A protein and the small-molecule ligand that binds it are described below.
Small molecule (SMILES): OC[C@H]1O[C@H](O[C@H]2[C@H](O)[C@@H](O)[C@@H](O)O[C@@H]2CO)[C@H](O)[C@@H](O)[C@@H]1O

Binding-site contacts:
Ligand atom O5 contacts residue TYR157 of chain 1.D at 3.4 Å.
Ligand atom C4 contacts residue ARG68 of chain 1.D at 3.7 Å.
Ligand atom C3 contacts residue TRP64 of chain 1.D at 3.5 Å (hydrophobic).
Ligand atom O3 contacts residue GLU113 of chain 1.D at 3.7 Å.
Ligand atom C3 contacts residue ARG68 of chain 1.D at 3.9 Å.
Ligand atom O1 contacts residue ASN14 of chain 1.D at 3.1 Å (h-bond).
Ligand atom C1 contacts residue LYS17 of chain 1.D at 3.3 Å.
Ligand atom O2 contacts residue GLU113 of chain 1.D at 2.8 Å (salt-bridge).
Ligand atom C1 contacts residue ASP16 of chain 1.D at 3.3 Å.
Ligand atom C2 contacts residue LYS17 of chain 1.D at 3.6 Å.
Ligand atom C2 contacts residue ASP67 of chain 1.D at 3.4 Å.
Ligand atom O4 contacts residue ARG68 of chain 1.D at 2.8 Å (salt-bridge).
Ligand atom O2 contacts residue ASP67 of chain 1.D at 2.8 Å (salt-bridge).
Ligand atom C6 contacts residue PRO156 of chain 1.D at 3.7 Å (hydrophobic).
Ligand atom C2 contacts residue GLU113 of chain 1.D at 3.6 Å.
Ligand atom O3 contacts residue TRP342 of chain 1.D at 3.7 Å.
Ligand atom C2 contacts residue TRP64 of chain 1.D at 3.9 Å (hydrophobic).
Ligand atom O1 contacts residue LYS17 of chain 1.D at 2.8 Å (salt-bridge).
Ligand atom C3 contacts residue ASP67 of chain 1.D at 3.5 Å.
Ligand atom C1 contacts residue TRP232 of chain 1.D at 3.9 Å (hydrophobic).
Ligand atom C6 contacts residue GLU155 of chain 1.D at 3.4 Å.
Ligand atom O2 contacts residue TRP64 of chain 1.D at 3.0 Å (h-bond).
Ligand atom O2 contacts residue LYS17 of chain 1.D at 2.7 Å (salt-bridge).
Ligand atom O6 contacts residue TYR157 of chain 1.D at 3.4 Å.
Ligand atom O6 contacts residue PRO156 of chain 1.D at 3.3 Å.
Ligand atom O1 contacts residue ASP16 of chain 1.D at 2.6 Å (salt-bridge).
Ligand atom O4 contacts residue ARG346 of chain 1.D at 3.6 Å (salt-bridge).
Ligand atom O3 contacts residue ARG68 of chain 1.D at 2.9 Å (salt-bridge).
Ligand atom C6 contacts residue TRP342 of chain 1.D at 3.8 Å (hydrophobic).
Ligand atom O2 contacts residue ALA65 of chain 1.D at 3.4 Å.
Ligand atom C6 contacts residue PHE158 of chain 1.D at 3.9 Å (hydrophobic).
Ligand atom C4 contacts residue TRP342 of chain 1.D at 3.6 Å (hydrophobic).
Ligand atom O3 contacts residue ALA65 of chain 1.D at 3.6 Å.
Ligand atom C1 contacts residue TYR157 of chain 1.D at 3.8 Å (hydrophobic).
Ligand atom O6 contacts residue GLU155 of chain 1.D at 2.7 Å (salt-bridge).
Ligand atom C6 contacts residue ARG346 of chain 1.D at 3.7 Å.
Ligand atom O5 contacts residue ASP16 of chain 1.D at 3.9 Å.
Ligand atom O3 contacts residue TRP64 of chain 1.D at 3.5 Å (h-bond).
Ligand atom O3 contacts residue ASP67 of chain 1.D at 2.4 Å (salt-bridge).
Ligand atom C6 contacts residue TYR157 of chain 1.D at 3.9 Å (hydrophobic).

Sequence of chain 1.D:
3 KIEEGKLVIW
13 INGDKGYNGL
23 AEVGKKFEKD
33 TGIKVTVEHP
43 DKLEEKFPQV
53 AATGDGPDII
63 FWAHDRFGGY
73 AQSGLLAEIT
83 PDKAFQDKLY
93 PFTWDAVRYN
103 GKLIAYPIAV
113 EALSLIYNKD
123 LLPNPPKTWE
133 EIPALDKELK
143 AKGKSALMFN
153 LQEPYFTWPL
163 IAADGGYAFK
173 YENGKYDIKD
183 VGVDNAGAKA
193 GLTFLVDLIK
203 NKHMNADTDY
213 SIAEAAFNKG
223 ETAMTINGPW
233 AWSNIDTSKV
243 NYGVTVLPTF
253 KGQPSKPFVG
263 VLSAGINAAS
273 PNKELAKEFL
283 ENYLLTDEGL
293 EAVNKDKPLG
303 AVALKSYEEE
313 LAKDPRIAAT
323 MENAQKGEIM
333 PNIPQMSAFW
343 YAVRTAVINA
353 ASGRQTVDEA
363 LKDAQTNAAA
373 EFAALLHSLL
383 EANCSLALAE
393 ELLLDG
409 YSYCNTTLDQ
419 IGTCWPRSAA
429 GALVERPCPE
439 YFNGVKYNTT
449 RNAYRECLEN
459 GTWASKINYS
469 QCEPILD